Sequence of chain 6.A:
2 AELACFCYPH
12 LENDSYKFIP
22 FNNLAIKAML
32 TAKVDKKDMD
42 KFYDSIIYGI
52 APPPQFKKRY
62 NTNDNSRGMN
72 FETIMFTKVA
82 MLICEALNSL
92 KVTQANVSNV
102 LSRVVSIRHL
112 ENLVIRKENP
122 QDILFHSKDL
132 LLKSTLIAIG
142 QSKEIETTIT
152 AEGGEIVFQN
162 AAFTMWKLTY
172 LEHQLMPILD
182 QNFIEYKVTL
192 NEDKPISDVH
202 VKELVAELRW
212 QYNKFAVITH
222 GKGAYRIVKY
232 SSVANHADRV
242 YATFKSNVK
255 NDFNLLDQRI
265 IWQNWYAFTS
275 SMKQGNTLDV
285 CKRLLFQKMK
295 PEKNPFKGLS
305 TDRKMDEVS

This small molecule binds to this protein.
Small molecule (SMILES): Nc1ncnc2c1ncn2[C@@H]1O[C@H](CO[P](=O)(O)O[P](=O)(O)NP(=O)(O)O)[C@@H](O)[C@H]1O

Binding-site contacts:
Ligand atom O2B contacts residue LYS223 of chain 6.A at 2.8 Å (salt-bridge).
Ligand atom O2A contacts residue ARG227 of chain 6.A at 3.8 Å.
Ligand atom O1G contacts residue ARG227 of chain 6.A at 2.7 Å (salt-bridge).
Ligand atom O3A contacts residue HIS221 of chain 6.A at 3.0 Å (h-bond).
Ligand atom O3G contacts residue GLU147 of chain 6.A at 4.1 Å.
Ligand atom O1G contacts residue LYS188 of chain 6.A at 3.1 Å (salt-bridge).
Ligand atom PB contacts residue HIS221 of chain 6.A at 3.9 Å.
Ligand atom O2' contacts residue ARG109 of chain 6.A at 3.1 Å (salt-bridge).
Ligand atom O3A contacts residue ARG227 of chain 6.A at 3.7 Å.
Ligand atom O1A contacts residue HIS221 of chain 6.A at 3.9 Å.
Ligand atom O2B contacts residue HIS221 of chain 6.A at 4.3 Å.
Ligand atom PG contacts residue LYS188 of chain 6.A at 4.3 Å.
Ligand atom PG contacts residue ARG227 of chain 6.A at 3.3 Å.
Ligand atom C3' contacts residue SER107 of chain 6.A at 4.3 Å.
Ligand atom PA contacts residue HIS221 of chain 6.A at 4.2 Å.
Ligand atom O4' contacts residue ARG240 of chain 6.A at 3.9 Å.
Ligand atom O1G contacts residue GLU147 of chain 6.A at 3.9 Å.
Ligand atom N3B contacts residue LYS223 of chain 6.A at 3.6 Å (salt-bridge).
Ligand atom O2G contacts residue ARG227 of chain 6.A at 2.8 Å (salt-bridge).
Ligand atom C2' contacts residue ARG240 of chain 6.A at 4.4 Å.
Ligand atom O3' contacts residue ARG109 of chain 6.A at 2.6 Å (salt-bridge).
Ligand atom O2A contacts residue SER107 of chain 6.A at 2.8 Å (h-bond).
Ligand atom N3B contacts residue HIS221 of chain 6.A at 3.7 Å.
Ligand atom N3B contacts residue ARG227 of chain 6.A at 4.2 Å.
Ligand atom PG contacts residue HIS221 of chain 6.A at 4.3 Å.
Ligand atom O1A contacts residue ARG227 of chain 6.A at 3.0 Å (salt-bridge).
Ligand atom C1' contacts residue ARG240 of chain 6.A at 3.9 Å.
Ligand atom PA contacts residue SER107 of chain 6.A at 4.4 Å.
Ligand atom O1B contacts residue LYS223 of chain 6.A at 4.2 Å.
Ligand atom PA contacts residue ARG227 of chain 6.A at 3.6 Å.
Ligand atom C5' contacts residue SER107 of chain 6.A at 4.2 Å.
Ligand atom O1B contacts residue SER107 of chain 6.A at 4.1 Å.
Ligand atom O3G contacts residue LYS223 of chain 6.A at 3.6 Å.
Ligand atom PB contacts residue LYS223 of chain 6.A at 3.7 Å.
Ligand atom C3' contacts residue ARG109 of chain 6.A at 3.6 Å.
Ligand atom O1G contacts residue GLU153 of chain 6.A at 4.0 Å.
Ligand atom C2' contacts residue ARG109 of chain 6.A at 3.8 Å.
Ligand atom O3' contacts residue SER107 of chain 6.A at 3.4 Å (h-bond).
Ligand atom O2G contacts residue HIS221 of chain 6.A at 3.6 Å.